Binding-site contacts:
Ligand atom O5 contacts residue ASN801 of chain 1.F at 2.3 Å (h-bond).
Ligand atom C2 contacts residue SER803 of chain 1.F at 4.3 Å.
Ligand atom O7 contacts residue ASN801 of chain 1.F at 4.3 Å.
Ligand atom C7 contacts residue ASN801 of chain 1.F at 3.8 Å.
Ligand atom C1 contacts residue ASN801 of chain 1.F at 1.4 Å.
Ligand atom N2 contacts residue ASN801 of chain 1.F at 3.0 Å (h-bond).
Ligand atom C2 contacts residue ASN801 of chain 1.F at 2.5 Å.
Ligand atom C3 contacts residue ASN801 of chain 1.F at 3.8 Å.
Ligand atom O5 contacts residue SER803 of chain 1.F at 3.7 Å.
Ligand atom C1 contacts residue SER803 of chain 1.F at 3.2 Å.
Ligand atom C5 contacts residue ASN801 of chain 1.F at 3.6 Å.
Ligand atom C3 contacts residue SER803 of chain 1.F at 4.4 Å.
Ligand atom C4 contacts residue ASN801 of chain 1.F at 4.2 Å.
Ligand atom C5 contacts residue SER803 of chain 1.F at 3.9 Å.
Ligand atom C8 contacts residue ASN801 of chain 1.F at 4.1 Å.
Ligand atom O6 contacts residue GLN804 of chain 1.F at 3.7 Å.
Ligand atom O6 contacts residue GLN935 of chain 1.F at 4.3 Å.

This small molecule binds to this protein.
Small molecule (SMILES): CC(=O)N[C@H]1[C@H](O[C@H]2[C@H](O)[C@@H](NC(C)=O)CO[C@@H]2CO)O[C@H](CO)[C@@H](O)[C@@H]1O

Sequence of chain 1.F:
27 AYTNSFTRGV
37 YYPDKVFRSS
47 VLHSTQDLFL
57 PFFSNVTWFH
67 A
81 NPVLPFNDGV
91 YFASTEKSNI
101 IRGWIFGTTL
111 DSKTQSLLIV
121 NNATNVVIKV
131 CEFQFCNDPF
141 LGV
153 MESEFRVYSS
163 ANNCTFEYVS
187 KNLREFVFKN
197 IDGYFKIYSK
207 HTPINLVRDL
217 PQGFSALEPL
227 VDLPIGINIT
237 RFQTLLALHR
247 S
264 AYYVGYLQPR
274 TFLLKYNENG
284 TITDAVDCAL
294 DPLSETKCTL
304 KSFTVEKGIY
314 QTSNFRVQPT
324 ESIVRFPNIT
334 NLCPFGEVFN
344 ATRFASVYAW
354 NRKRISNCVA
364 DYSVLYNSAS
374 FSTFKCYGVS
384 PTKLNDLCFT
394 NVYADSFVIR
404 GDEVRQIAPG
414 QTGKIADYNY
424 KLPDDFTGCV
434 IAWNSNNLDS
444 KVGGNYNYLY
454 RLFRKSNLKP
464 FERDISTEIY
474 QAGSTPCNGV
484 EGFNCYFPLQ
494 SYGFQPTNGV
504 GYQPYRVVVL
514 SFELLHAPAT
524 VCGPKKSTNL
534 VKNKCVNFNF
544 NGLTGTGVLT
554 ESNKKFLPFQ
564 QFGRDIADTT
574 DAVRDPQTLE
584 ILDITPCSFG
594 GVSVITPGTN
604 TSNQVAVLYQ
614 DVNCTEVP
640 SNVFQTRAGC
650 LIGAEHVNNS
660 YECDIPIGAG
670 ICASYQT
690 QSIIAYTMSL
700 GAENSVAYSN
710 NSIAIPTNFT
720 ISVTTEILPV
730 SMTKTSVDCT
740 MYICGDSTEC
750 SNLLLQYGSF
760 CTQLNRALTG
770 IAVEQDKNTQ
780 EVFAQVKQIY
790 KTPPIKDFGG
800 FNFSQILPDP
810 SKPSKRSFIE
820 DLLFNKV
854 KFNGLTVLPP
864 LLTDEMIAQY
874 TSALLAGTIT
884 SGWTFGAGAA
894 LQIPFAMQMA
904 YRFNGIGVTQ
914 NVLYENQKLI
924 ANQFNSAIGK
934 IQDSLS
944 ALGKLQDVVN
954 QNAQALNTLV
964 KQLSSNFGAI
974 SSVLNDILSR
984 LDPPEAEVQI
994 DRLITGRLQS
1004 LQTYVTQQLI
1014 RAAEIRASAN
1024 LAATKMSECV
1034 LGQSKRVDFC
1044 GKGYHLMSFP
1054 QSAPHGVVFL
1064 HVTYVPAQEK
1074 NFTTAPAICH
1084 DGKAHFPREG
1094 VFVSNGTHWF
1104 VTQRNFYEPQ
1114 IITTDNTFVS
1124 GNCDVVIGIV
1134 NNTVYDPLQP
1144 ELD